Binding-site contacts:
Ligand atom C contacts residue TYR158 of chain 1.B at 3.5 Å (hydrophobic).
Ligand atom C10 contacts residue TYR158 of chain 1.B at 3.9 Å (hydrophobic).
Ligand atom O1 contacts residue MET98 of chain 1.B at 3.0 Å (h-bond).
Ligand atom C16 contacts residue GLY96 of chain 1.B at 3.9 Å.
Ligand atom C8 contacts residue ILE215 of chain 1.B at 3.7 Å (hydrophobic).
Ligand atom C13 contacts residue GLY96 of chain 1.B at 3.8 Å.
Ligand atom C11 contacts residue NAD1 of chain 1.G at 3.5 Å.
Ligand atom C14 contacts residue GLY96 of chain 1.B at 3.6 Å.
Ligand atom C12 contacts residue NAD1 of chain 1.G at 3.7 Å.
Ligand atom C27 contacts residue PHE97 of chain 1.B at 3.8 Å (hydrophobic).
Ligand atom C8 contacts residue TYR158 of chain 1.B at 3.9 Å (hydrophobic).
Ligand atom O1 contacts residue PHE97 of chain 1.B at 3.3 Å.
Ligand atom O2 contacts residue PHE97 of chain 1.B at 3.3 Å.
Ligand atom C12 contacts residue GLY96 of chain 1.B at 3.5 Å.
Ligand atom C2 contacts residue NAD1 of chain 1.G at 3.7 Å.
Ligand atom C6 contacts residue PHE149 of chain 1.B at 3.7 Å (hydrophobic).
Ligand atom C16 contacts residue MET161 of chain 1.B at 3.8 Å (hydrophobic).
Ligand atom C16 contacts residue PHE97 of chain 1.B at 4.0 Å (hydrophobic).
Ligand atom C13 contacts residue NAD1 of chain 1.G at 3.7 Å.
Ligand atom N3 contacts residue NAD1 of chain 1.G at 3.8 Å.
Ligand atom C6 contacts residue LEU218 of chain 1.B at 3.9 Å (hydrophobic).
Ligand atom C1 contacts residue TYR158 of chain 1.B at 3.7 Å (hydrophobic).
Ligand atom N1 contacts residue NAD1 of chain 1.G at 4.0 Å.
Ligand atom C21 contacts residue ALA198 of chain 1.B at 3.8 Å (hydrophobic).
Ligand atom C6 contacts residue MET155 of chain 1.B at 4.0 Å (hydrophobic).
Ligand atom N contacts residue NAD1 of chain 1.G at 3.9 Å.
Ligand atom C18 contacts residue MET98 of chain 1.B at 4.0 Å (hydrophobic).
Ligand atom C3 contacts residue NAD1 of chain 1.G at 3.4 Å.
Ligand atom C26 contacts residue MET98 of chain 1.B at 3.4 Å (hydrophobic).
Ligand atom C7 contacts residue ILE215 of chain 1.B at 3.4 Å (hydrophobic).
Ligand atom C contacts residue PHE149 of chain 1.B at 3.6 Å (hydrophobic).
Ligand atom C6 contacts residue TYR158 of chain 1.B at 3.9 Å (hydrophobic).
Ligand atom O contacts residue NAD1 of chain 1.G at 2.7 Å (h-bond).
Ligand atom C10 contacts residue NAD1 of chain 1.G at 3.5 Å.
Ligand atom C1 contacts residue NAD1 of chain 1.G at 3.4 Å.
Ligand atom C7 contacts residue TYR158 of chain 1.B at 3.7 Å (hydrophobic).
Ligand atom C contacts residue NAD1 of chain 1.G at 3.4 Å.
Ligand atom O contacts residue TYR158 of chain 1.B at 2.8 Å (h-bond).
Ligand atom C5 contacts residue PHE149 of chain 1.B at 3.5 Å (hydrophobic).
Ligand atom N2 contacts residue NAD1 of chain 1.G at 3.2 Å (h-bond).

A small-molecule ligand and the protein it binds are described below.
Small molecule (SMILES): CNC(=O)CN(Cc1ccc(F)cc1)C(=O)CC1CCC(NC(=O)c2nnn(Cc3ccccc3)c2C)CC1

Sequence of chain 1.B:
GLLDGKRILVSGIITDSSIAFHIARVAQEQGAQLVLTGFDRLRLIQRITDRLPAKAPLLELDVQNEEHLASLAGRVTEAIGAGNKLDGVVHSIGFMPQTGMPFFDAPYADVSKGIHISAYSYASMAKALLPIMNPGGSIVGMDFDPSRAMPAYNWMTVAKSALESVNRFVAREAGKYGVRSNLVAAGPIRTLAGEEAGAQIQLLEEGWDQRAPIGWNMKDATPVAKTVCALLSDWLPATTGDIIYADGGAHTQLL